Sequence of chain 1.B:
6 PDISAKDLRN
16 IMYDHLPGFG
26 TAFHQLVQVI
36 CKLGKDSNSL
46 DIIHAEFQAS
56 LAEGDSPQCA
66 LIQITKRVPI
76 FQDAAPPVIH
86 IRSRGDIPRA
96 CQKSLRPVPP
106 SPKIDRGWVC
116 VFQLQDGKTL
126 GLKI

Binding-site contacts:
Ligand atom CAL contacts residue ILE84 of chain 1.B at 3.9 Å (hydrophobic).
Ligand atom CAT contacts residue GLN30 of chain 1.B at 3.8 Å.
Ligand atom NBE contacts residue GLN33 of chain 1.B at 3.8 Å.
Ligand atom CAH contacts residue ASP91 of chain 1.B at 3.5 Å.
Ligand atom CAT contacts residue GLN33 of chain 1.B at 4.0 Å.
Ligand atom CAI contacts residue ASP91 of chain 1.B at 3.6 Å.
Ligand atom CAX contacts residue LYS37 of chain 1.B at 3.6 Å.
Ligand atom CAP contacts residue GLN33 of chain 1.B at 3.9 Å.
Ligand atom CAN contacts residue LYS37 of chain 1.B at 4.0 Å.
Ligand atom CAP contacts residue LYS37 of chain 1.B at 3.7 Å.
Ligand atom BRA contacts residue ILE84 of chain 1.B at 4.1 Å.
Ligand atom OAB contacts residue GLN33 of chain 1.B at 3.5 Å.
Ligand atom OAB contacts residue GLN30 of chain 1.B at 2.7 Å (h-bond).
Ligand atom BRA contacts residue LEU38 of chain 1.B at 3.9 Å.
Ligand atom CLA contacts residue ALA10 of chain 1.B at 3.5 Å.
Ligand atom CAJ contacts residue ILE86 of chain 1.B at 4.1 Å (hydrophobic).
Ligand atom CAW contacts residue GLN33 of chain 1.B at 3.9 Å.
Ligand atom CAX contacts residue ILE84 of chain 1.B at 3.7 Å (hydrophobic).
Ligand atom BRA contacts residue PRO82 of chain 1.B at 3.5 Å.
Ligand atom CAY contacts residue LYS37 of chain 1.B at 3.6 Å.
Ligand atom CAM contacts residue GLN33 of chain 1.B at 4.0 Å.
Ligand atom CAM contacts residue LYS37 of chain 1.B at 3.7 Å.
Ligand atom CLA contacts residue CYS36 of chain 1.B at 4.0 Å.
Ligand atom CAJ contacts residue ILE84 of chain 1.B at 4.1 Å (hydrophobic).
Ligand atom CAO contacts residue LYS37 of chain 1.B at 4.0 Å.
Ligand atom CBB contacts residue GLN33 of chain 1.B at 4.1 Å.
Ligand atom CBC contacts residue LYS37 of chain 1.B at 3.8 Å.
Ligand atom CAH contacts residue ILE86 of chain 1.B at 3.8 Å (hydrophobic).
Ligand atom BRA contacts residue LYS37 of chain 1.B at 3.8 Å.
Ligand atom CAP contacts residue ILE84 of chain 1.B at 4.0 Å (hydrophobic).
Ligand atom CBD contacts residue GLN33 of chain 1.B at 3.7 Å.
Ligand atom OAD contacts residue LYS40 of chain 1.B at 3.1 Å.
Ligand atom CAI contacts residue PHE117 of chain 1.B at 4.0 Å (hydrophobic).
Ligand atom OAB contacts residue ILE84 of chain 1.B at 4.0 Å.
Ligand atom CLA contacts residue LYS37 of chain 1.B at 3.8 Å.
Ligand atom CAK contacts residue GLN30 of chain 1.B at 3.5 Å.
Ligand atom CAN contacts residue GLN33 of chain 1.B at 3.4 Å.
Ligand atom CAO contacts residue ILE84 of chain 1.B at 3.8 Å (hydrophobic).
Ligand atom CAQ contacts residue LYS37 of chain 1.B at 4.0 Å.
Ligand atom CLA contacts residue LYS40 of chain 1.B at 3.4 Å.

The protein below binds the small molecule below.
Small molecule (SMILES): O=C(C1=C(O)C(=O)N(c2ccc(Cl)c(C(=O)O)c2)[C@H]1c1cc(Br)cs1)c1ccccc1